Binding-site contacts:
Ligand atom O58 contacts residue PHE157 of chain 1.A at 3.7 Å.
Ligand atom C5 contacts residue ARG105 of chain 1.A at 3.7 Å.
Ligand atom C34 contacts residue ASP62 of chain 1.A at 3.7 Å.
Ligand atom C39 contacts residue TYR67 of chain 1.A at 3.8 Å (hydrophobic).
Ligand atom N50 contacts residue PHE63 of chain 1.A at 3.5 Å.
Ligand atom C13 contacts residue PHE112 of chain 1.A at 3.8 Å (hydrophobic).
Ligand atom N52 contacts residue TYR161 of chain 1.A at 3.6 Å.
Ligand atom C22 contacts residue GLY104 of chain 1.A at 3.8 Å.
Ligand atom O57 contacts residue GLY104 of chain 1.A at 3.3 Å.
Ligand atom C27 contacts residue TYR161 of chain 1.A at 3.5 Å (hydrophobic).
Ligand atom CL6 contacts residue PHE71 of chain 1.A at 3.4 Å.
Ligand atom C5 contacts residue GLY104 of chain 1.A at 3.6 Å.
Ligand atom C13 contacts residue ALA108 of chain 1.A at 3.3 Å (hydrophobic).
Ligand atom C26 contacts residue TYR161 of chain 1.A at 3.6 Å (hydrophobic).
Ligand atom O56 contacts residue TRP103 of chain 1.A at 3.4 Å.
Ligand atom C37 contacts residue TYR67 of chain 1.A at 3.7 Å (hydrophobic).
Ligand atom C33 contacts residue GLY104 of chain 1.A at 3.8 Å.
Ligand atom C12 contacts residue MET74 of chain 1.A at 3.5 Å (hydrophobic).
Ligand atom N55 contacts residue TYR161 of chain 1.A at 3.6 Å.
Ligand atom N49 contacts residue PHE63 of chain 1.A at 3.7 Å.
Ligand atom C10 contacts residue TYR67 of chain 1.A at 3.5 Å (hydrophobic).
Ligand atom C35 contacts residue TYR161 of chain 1.A at 3.6 Å (hydrophobic).
Ligand atom C24 contacts residue ASP62 of chain 1.A at 3.7 Å.
Ligand atom C17 contacts residue TYR161 of chain 1.A at 3.6 Å (hydrophobic).
Ligand atom C5 contacts residue ASN102 of chain 1.A at 3.7 Å.
Ligand atom C41 contacts residue ALA59 of chain 1.A at 3.7 Å (hydrophobic).
Ligand atom C38 contacts residue LEU96 of chain 1.A at 3.6 Å (hydrophobic).
Ligand atom C36 contacts residue LEU96 of chain 1.A at 3.7 Å (hydrophobic).
Ligand atom C12 contacts residue ASP70 of chain 1.A at 3.7 Å.
Ligand atom N49 contacts residue ASP62 of chain 1.A at 2.8 Å (salt-bridge).
Ligand atom O62 contacts residue TYR67 of chain 1.A at 3.3 Å.
Ligand atom C28 contacts residue TYR67 of chain 1.A at 3.6 Å (hydrophobic).
Ligand atom C16 contacts residue TYR67 of chain 1.A at 3.5 Å (hydrophobic).
Ligand atom O56 contacts residue TYR161 of chain 1.A at 3.5 Å.
Ligand atom C41 contacts residue TYR161 of chain 1.A at 3.5 Å (hydrophobic).
Ligand atom O58 contacts residue TYR161 of chain 1.A at 3.6 Å.
Ligand atom C3 contacts residue MET74 of chain 1.A at 3.6 Å (hydrophobic).
Ligand atom C18 contacts residue ALA59 of chain 1.A at 3.2 Å (hydrophobic).
Ligand atom O56 contacts residue GLY104 of chain 1.A at 3.2 Å (h-bond).
Ligand atom C48 contacts residue GLU95 of chain 1.A at 3.8 Å.

Sequence of chain 1.A:
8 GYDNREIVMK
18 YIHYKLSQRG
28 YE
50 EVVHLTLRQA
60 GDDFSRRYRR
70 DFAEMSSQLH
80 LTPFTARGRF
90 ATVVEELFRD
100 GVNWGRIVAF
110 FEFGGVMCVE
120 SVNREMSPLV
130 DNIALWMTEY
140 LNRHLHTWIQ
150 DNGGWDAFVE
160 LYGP

The small molecule below binds the protein below.
Small molecule (SMILES): CN(C)CCOc1cccc(-c2ccc(Cl)cc2)c1CN1CCN(c2ccc(C(=O)NS(=O)(=O)c3ccc(NCC4CCOCC4)c([N+](=O)[O-])c3)c(Oc3ccc4[nH]ccc4c3)c2)CC1